Binding-site contacts:
Ligand atom OAH contacts residue LEU49 of chain 1.B at 3.9 Å.
Ligand atom CAM contacts residue LEU49 of chain 1.B at 4.0 Å (hydrophobic).
Ligand atom CAB contacts residue PHE107 of chain 1.B at 3.8 Å (hydrophobic).
Ligand atom CAF contacts residue PHE107 of chain 1.B at 4.1 Å (hydrophobic).
Ligand atom OAG contacts residue ARG97 of chain 1.B at 4.0 Å.
Ligand atom CAQ contacts residue LEU87 of chain 1.B at 3.6 Å (hydrophobic).
Ligand atom CAM contacts residue MET124 of chain 1.B at 3.6 Å (hydrophobic).
Ligand atom CAR contacts residue MET46 of chain 1.B at 4.2 Å (hydrophobic).
Ligand atom OAG contacts residue GLU56 of chain 1.B at 2.6 Å (salt-bridge).
Ligand atom OAH contacts residue PHE107 of chain 1.B at 4.0 Å.
Ligand atom CAR contacts residue HIS227 of chain 1.B at 2.7 Å.
Ligand atom CAF contacts residue LEU94 of chain 1.B at 3.9 Å (hydrophobic).
Ligand atom CAA contacts residue PHE107 of chain 1.B at 4.0 Å (hydrophobic).
Ligand atom CAO contacts residue MET46 of chain 1.B at 3.8 Å (hydrophobic).
Ligand atom CAR contacts residue MET124 of chain 1.B at 3.8 Å (hydrophobic).
Ligand atom CAJ contacts residue LEU87 of chain 1.B at 4.2 Å (hydrophobic).
Ligand atom OAS contacts residue HIS227 of chain 1.B at 2.5 Å (h-bond).
Ligand atom CAD contacts residue PHE107 of chain 1.B at 3.7 Å (hydrophobic).
Ligand atom CAT contacts residue GLY224 of chain 1.B at 3.0 Å.
Ligand atom CAB contacts residue ALA53 of chain 1.B at 4.0 Å (hydrophobic).
Ligand atom OAS contacts residue LEU228 of chain 1.B at 3.8 Å.
Ligand atom CAE contacts residue LEU94 of chain 1.B at 4.1 Å (hydrophobic).
Ligand atom CAC contacts residue PHE107 of chain 1.B at 3.6 Å (hydrophobic).
Ligand atom CAL contacts residue HIS227 of chain 1.B at 4.2 Å.
Ligand atom CAE contacts residue PHE107 of chain 1.B at 3.9 Å (hydrophobic).
Ligand atom CAP contacts residue LEU228 of chain 1.B at 3.8 Å (hydrophobic).
Ligand atom OAG contacts residue LEU90 of chain 1.B at 4.1 Å.
Ligand atom CAT contacts residue LEU228 of chain 1.B at 3.8 Å (hydrophobic).
Ligand atom CAI contacts residue PHE107 of chain 1.B at 4.3 Å (hydrophobic).
Ligand atom CAO contacts residue LEU228 of chain 1.B at 3.9 Å (hydrophobic).
Ligand atom OAS contacts residue MET46 of chain 1.B at 3.4 Å.
Ligand atom CAP contacts residue THR50 of chain 1.B at 4.2 Å.
Ligand atom CAA contacts residue GLU56 of chain 1.B at 3.6 Å.
Ligand atom CAF contacts residue LEU90 of chain 1.B at 4.0 Å (hydrophobic).
Ligand atom CAB contacts residue GLU56 of chain 1.B at 3.9 Å.
Ligand atom CAQ contacts residue ALA53 of chain 1.B at 4.0 Å (hydrophobic).
Ligand atom CAB contacts residue LEU49 of chain 1.B at 4.0 Å (hydrophobic).
Ligand atom CAQ contacts residue LEU228 of chain 1.B at 4.2 Å (hydrophobic).
Ligand atom CAT contacts residue LEU87 of chain 1.B at 4.3 Å (hydrophobic).
Ligand atom CAC contacts residue LEU49 of chain 1.B at 4.0 Å (hydrophobic).

A small-molecule ligand and the protein it binds are described below.
Small molecule (SMILES): CC1CC[C@]2(CO)CO[C@H](c3ccc(O)cc3)[C@H]1[C@H]2C

Sequence of chain 1.B:
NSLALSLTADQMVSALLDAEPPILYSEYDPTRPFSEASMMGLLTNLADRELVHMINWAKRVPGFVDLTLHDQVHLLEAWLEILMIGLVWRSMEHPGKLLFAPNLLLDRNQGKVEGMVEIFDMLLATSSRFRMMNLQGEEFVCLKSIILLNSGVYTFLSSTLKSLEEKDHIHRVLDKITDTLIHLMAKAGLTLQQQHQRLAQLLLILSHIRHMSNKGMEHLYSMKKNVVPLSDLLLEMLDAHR